Sequence of chain 2.A:
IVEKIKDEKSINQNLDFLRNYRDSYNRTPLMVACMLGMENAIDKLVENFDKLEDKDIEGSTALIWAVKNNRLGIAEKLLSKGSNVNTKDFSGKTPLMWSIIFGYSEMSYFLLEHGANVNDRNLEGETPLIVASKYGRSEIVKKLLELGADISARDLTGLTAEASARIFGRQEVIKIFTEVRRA

This protein binds this small molecule.
Small molecule (SMILES): C[C@H](O)CCO

Binding-site contacts:
Ligand atom C1 contacts residue GLU56 of chain 2.A at 3.0 Å.
Ligand atom C3 contacts residue GLU56 of chain 2.A at 4.0 Å.
Ligand atom O3 contacts residue ASN57 of chain 2.A at 2.7 Å (h-bond).
Ligand atom C1 contacts residue ASN57 of chain 2.A at 4.2 Å.
Ligand atom O1 contacts residue LYS53 of chain 2.A at 3.7 Å.
Ligand atom O3 contacts residue GLU56 of chain 2.A at 4.1 Å.
Ligand atom C1 contacts residue LYS53 of chain 2.A at 4.0 Å.
Ligand atom O1 contacts residue GLU56 of chain 2.A at 2.2 Å (salt-bridge).
Ligand atom C4 contacts residue ASN57 of chain 2.A at 4.1 Å.
Ligand atom C3 contacts residue ASN57 of chain 2.A at 4.2 Å.
Ligand atom C2 contacts residue GLU56 of chain 2.A at 4.3 Å.
Ligand atom C4 contacts residue GLU56 of chain 2.A at 2.8 Å.